Binding-site contacts:
Ligand atom C7 contacts residue ASN790 of chain 1.C at 3.2 Å.
Ligand atom C1 contacts residue ASN790 of chain 1.C at 1.4 Å.
Ligand atom C5 contacts residue ASN790 of chain 1.C at 3.6 Å.
Ligand atom O6 contacts residue GLN793 of chain 1.C at 2.6 Å (h-bond).
Ligand atom O5 contacts residue ASN790 of chain 1.C at 2.3 Å (h-bond).
Ligand atom O5 contacts residue GLN793 of chain 1.C at 4.3 Å.
Ligand atom O5 contacts residue SER792 of chain 1.C at 3.5 Å (h-bond).
Ligand atom C5 contacts residue GLN793 of chain 1.C at 3.9 Å.
Ligand atom C6 contacts residue SER792 of chain 1.C at 4.4 Å.
Ligand atom O7 contacts residue ASN790 of chain 1.C at 3.1 Å (h-bond).
Ligand atom C5 contacts residue SER792 of chain 1.C at 3.5 Å.
Ligand atom C1 contacts residue SER792 of chain 1.C at 3.4 Å.
Ligand atom C4 contacts residue ASN790 of chain 1.C at 4.2 Å.
Ligand atom C8 contacts residue ASN790 of chain 1.C at 4.4 Å.
Ligand atom N2 contacts residue ASN790 of chain 1.C at 2.9 Å (h-bond).
Ligand atom C3 contacts residue ASN790 of chain 1.C at 3.8 Å.
Ligand atom C2 contacts residue SER792 of chain 1.C at 4.5 Å.
Ligand atom C6 contacts residue GLN793 of chain 1.C at 3.6 Å.
Ligand atom O6 contacts residue SER792 of chain 1.C at 4.1 Å.
Ligand atom C8 contacts residue GLN793 of chain 1.C at 4.4 Å.
Ligand atom C2 contacts residue ASN790 of chain 1.C at 2.5 Å.

Sequence of chain 1.C:
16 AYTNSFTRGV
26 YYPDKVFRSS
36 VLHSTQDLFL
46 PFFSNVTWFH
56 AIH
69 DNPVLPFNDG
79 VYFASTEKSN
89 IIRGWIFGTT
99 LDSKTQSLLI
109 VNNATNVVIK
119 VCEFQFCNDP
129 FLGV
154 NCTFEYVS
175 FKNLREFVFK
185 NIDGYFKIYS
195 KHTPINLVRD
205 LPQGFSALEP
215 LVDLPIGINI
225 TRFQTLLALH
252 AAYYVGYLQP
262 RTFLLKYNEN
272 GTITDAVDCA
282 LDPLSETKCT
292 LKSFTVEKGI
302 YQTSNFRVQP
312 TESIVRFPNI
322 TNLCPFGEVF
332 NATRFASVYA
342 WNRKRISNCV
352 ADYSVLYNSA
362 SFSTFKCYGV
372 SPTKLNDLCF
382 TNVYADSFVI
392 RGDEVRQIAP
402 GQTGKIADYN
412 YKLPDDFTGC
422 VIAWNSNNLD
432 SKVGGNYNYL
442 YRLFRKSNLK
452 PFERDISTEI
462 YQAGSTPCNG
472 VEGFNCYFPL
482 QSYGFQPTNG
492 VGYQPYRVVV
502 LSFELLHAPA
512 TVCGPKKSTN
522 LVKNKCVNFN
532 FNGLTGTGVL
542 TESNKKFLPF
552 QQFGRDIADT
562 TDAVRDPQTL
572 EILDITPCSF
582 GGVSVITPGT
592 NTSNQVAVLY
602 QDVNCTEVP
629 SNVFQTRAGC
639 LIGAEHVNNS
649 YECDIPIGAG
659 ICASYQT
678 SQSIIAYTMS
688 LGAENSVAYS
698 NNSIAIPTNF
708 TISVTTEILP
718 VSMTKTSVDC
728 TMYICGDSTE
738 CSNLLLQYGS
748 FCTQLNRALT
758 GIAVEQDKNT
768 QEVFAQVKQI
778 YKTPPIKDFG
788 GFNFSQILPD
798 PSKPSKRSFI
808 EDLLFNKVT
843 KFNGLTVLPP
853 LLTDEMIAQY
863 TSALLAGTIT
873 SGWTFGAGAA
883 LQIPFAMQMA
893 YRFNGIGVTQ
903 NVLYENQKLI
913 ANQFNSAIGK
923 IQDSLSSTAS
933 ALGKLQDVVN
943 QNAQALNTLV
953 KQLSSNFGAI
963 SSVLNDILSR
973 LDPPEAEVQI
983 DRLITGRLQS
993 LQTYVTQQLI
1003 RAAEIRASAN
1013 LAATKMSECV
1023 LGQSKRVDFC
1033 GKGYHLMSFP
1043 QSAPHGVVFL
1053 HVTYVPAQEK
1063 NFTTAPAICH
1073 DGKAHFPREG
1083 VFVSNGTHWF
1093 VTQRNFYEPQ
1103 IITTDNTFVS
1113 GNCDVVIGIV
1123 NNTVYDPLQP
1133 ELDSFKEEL

A protein and the small-molecule ligand that binds it are described below.
Small molecule (SMILES): CC(=O)N[C@H]1[C@H](O[C@H]2[C@H](O)[C@@H](NC(C)=O)CO[C@@H]2CO)O[C@H](CO)[C@@H](O)[C@@H]1O